Binding-site contacts:
Ligand atom O4 contacts residue ASP99 of chain 1.A at 3.7 Å.
Ligand atom C1M contacts residue SER23 of chain 1.A at 3.9 Å.
Ligand atom C4 contacts residue ASP104 of chain 1.A at 3.2 Å.
Ligand atom C5 contacts residue SER23 of chain 1.A at 4.0 Å.
Ligand atom O3 contacts residue ASP104 of chain 1.A at 3.1 Å (salt-bridge).
Ligand atom C4 contacts residue CA1 of chain 1.H at 3.7 Å.
Ligand atom O3 contacts residue CA1 of chain 1.H at 2.5 Å.
Ligand atom O2 contacts residue GLY114 of chain 1.D at 2.6 Å (h-bond).
Ligand atom C6 contacts residue ASP96 of chain 1.A at 3.9 Å.
Ligand atom C2 contacts residue GLY114 of chain 1.D at 3.4 Å.
Ligand atom O4 contacts residue GLU95 of chain 1.A at 3.4 Å (salt-bridge).
Ligand atom O3 contacts residue ASP101 of chain 1.A at 2.9 Å (salt-bridge).
Ligand atom C1 contacts residue SER23 of chain 1.A at 4.0 Å.
Ligand atom C2 contacts residue CA1 of chain 1.H at 3.4 Å.
Ligand atom O4 contacts residue ASP96 of chain 1.A at 2.6 Å (salt-bridge).
Ligand atom O5 contacts residue SER23 of chain 1.A at 3.0 Å (h-bond).
Ligand atom O3 contacts residue CA1 of chain 1.G at 2.5 Å.
Ligand atom C5 contacts residue ASP96 of chain 1.A at 3.7 Å.
Ligand atom O4 contacts residue CA1 of chain 1.G at 2.5 Å.
Ligand atom C3 contacts residue CA1 of chain 1.G at 3.3 Å.
Ligand atom O2 contacts residue ASP104 of chain 1.A at 3.8 Å.
Ligand atom C7 contacts residue SER23 of chain 1.A at 3.1 Å.
Ligand atom C1M contacts residue GLY114 of chain 1.D at 3.8 Å.
Ligand atom C3 contacts residue ASP104 of chain 1.A at 3.7 Å.
Ligand atom O4 contacts residue GLY97 of chain 1.A at 4.1 Å.
Ligand atom C3 contacts residue CA1 of chain 1.H at 3.3 Å.
Ligand atom C6 contacts residue SER23 of chain 1.A at 4.1 Å.
Ligand atom O2 contacts residue ASN21 of chain 1.A at 3.0 Å (h-bond).
Ligand atom C4 contacts residue ASP96 of chain 1.A at 3.5 Å.
Ligand atom C4 contacts residue SER22 of chain 1.A at 3.5 Å.
Ligand atom O2 contacts residue CA1 of chain 1.H at 2.5 Å.
Ligand atom O4 contacts residue ASP104 of chain 1.A at 3.2 Å (salt-bridge).
Ligand atom O3 contacts residue ASP99 of chain 1.A at 2.4 Å (salt-bridge).
Ligand atom C3 contacts residue ASP99 of chain 1.A at 3.0 Å.
Ligand atom C5 contacts residue SER22 of chain 1.A at 3.4 Å.
Ligand atom C4 contacts residue CA1 of chain 1.G at 3.2 Å.
Ligand atom O7A contacts residue SER23 of chain 1.A at 3.0 Å (h-bond).
Ligand atom O5 contacts residue SER22 of chain 1.A at 3.4 Å (h-bond).
Ligand atom C2 contacts residue ASP99 of chain 1.A at 3.8 Å.
Ligand atom O2 contacts residue SER22 of chain 1.A at 3.5 Å.

Sequence of chain 1.D:
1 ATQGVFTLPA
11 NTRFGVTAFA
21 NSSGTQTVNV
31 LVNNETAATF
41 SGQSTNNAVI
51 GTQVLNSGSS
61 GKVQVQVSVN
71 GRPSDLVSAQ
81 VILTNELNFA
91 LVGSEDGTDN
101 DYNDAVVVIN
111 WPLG

Sequence of chain 1.A:
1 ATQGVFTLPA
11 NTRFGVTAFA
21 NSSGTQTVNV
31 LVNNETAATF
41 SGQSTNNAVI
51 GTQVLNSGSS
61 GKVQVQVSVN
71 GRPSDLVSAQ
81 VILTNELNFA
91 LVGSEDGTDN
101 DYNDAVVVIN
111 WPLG

The protein below binds the small molecule below.
Small molecule (SMILES): C[C@@H]1O[C@@H](CC(=O)O)[C@@H](O)[C@H](O)[C@@H]1O